Binding-site contacts:
Ligand atom O7 contacts residue ASN884 of chain 1.C at 3.7 Å.
Ligand atom C5 contacts residue THR886 of chain 1.C at 3.7 Å.
Ligand atom C8 contacts residue GLN1023 of chain 1.C at 3.8 Å.
Ligand atom O6 contacts residue GLN1023 of chain 1.C at 3.6 Å.
Ligand atom O6 contacts residue THR886 of chain 1.C at 4.2 Å.
Ligand atom C3 contacts residue ASN884 of chain 1.C at 3.8 Å.
Ligand atom C1 contacts residue ASN884 of chain 1.C at 1.4 Å.
Ligand atom O5 contacts residue THR886 of chain 1.C at 3.8 Å.
Ligand atom C4 contacts residue ASN884 of chain 1.C at 4.4 Å.
Ligand atom N2 contacts residue ASN884 of chain 1.C at 2.9 Å (h-bond).
Ligand atom C6 contacts residue GLN1023 of chain 1.C at 3.7 Å.
Ligand atom C6 contacts residue THR886 of chain 1.C at 4.4 Å.
Ligand atom C1 contacts residue THR886 of chain 1.C at 3.8 Å.
Ligand atom O5 contacts residue ASN884 of chain 1.C at 2.4 Å (h-bond).
Ligand atom C5 contacts residue ASN884 of chain 1.C at 3.7 Å.
Ligand atom C2 contacts residue ASN884 of chain 1.C at 2.5 Å.
Ligand atom C8 contacts residue ASN884 of chain 1.C at 4.5 Å.
Ligand atom C7 contacts residue GLN1023 of chain 1.C at 4.4 Å.
Ligand atom N2 contacts residue GLN1023 of chain 1.C at 3.9 Å.
Ligand atom C7 contacts residue ASN884 of chain 1.C at 3.5 Å.

The protein below binds the small molecule below.
Small molecule (SMILES): CC(=O)N[C@H]1[C@H](O[C@H]2[C@H](O)[C@@H](NC(C)=O)CO[C@@H]2CO)O[C@H](CO)[C@@H](O[C@@H]2O[C@H](CO)[C@@H](O)[C@H](O)[C@@H]2O)[C@@H]1O

Sequence of chain 1.C:
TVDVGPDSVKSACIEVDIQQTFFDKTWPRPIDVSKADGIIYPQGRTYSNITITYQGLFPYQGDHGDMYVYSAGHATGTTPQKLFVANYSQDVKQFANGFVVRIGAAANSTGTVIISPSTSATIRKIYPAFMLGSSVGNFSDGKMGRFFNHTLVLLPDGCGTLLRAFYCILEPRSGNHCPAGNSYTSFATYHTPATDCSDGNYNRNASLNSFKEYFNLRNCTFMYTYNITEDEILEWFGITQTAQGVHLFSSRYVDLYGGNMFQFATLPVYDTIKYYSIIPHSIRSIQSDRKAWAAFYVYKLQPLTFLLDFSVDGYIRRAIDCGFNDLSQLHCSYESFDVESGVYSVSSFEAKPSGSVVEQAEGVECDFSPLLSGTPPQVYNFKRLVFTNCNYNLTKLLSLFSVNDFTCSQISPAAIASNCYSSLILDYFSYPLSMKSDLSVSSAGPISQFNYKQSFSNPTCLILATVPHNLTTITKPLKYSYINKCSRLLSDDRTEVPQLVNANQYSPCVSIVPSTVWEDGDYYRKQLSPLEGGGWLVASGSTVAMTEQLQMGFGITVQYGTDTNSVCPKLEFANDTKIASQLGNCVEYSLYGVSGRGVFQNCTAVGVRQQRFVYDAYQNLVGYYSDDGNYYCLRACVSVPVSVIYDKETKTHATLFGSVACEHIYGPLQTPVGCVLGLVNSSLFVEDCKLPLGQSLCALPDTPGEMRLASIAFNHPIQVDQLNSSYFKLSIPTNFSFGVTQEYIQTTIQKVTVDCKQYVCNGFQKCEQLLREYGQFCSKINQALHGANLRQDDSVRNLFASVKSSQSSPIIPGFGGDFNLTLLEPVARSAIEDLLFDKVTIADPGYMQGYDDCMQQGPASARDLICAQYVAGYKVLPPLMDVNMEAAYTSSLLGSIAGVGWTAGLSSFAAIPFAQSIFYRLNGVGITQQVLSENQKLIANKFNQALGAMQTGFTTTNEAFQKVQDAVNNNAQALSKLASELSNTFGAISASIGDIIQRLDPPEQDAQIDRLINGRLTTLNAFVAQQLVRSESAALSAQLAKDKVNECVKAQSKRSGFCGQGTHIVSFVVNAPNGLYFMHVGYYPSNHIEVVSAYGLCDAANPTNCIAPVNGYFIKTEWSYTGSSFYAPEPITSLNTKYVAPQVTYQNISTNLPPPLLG